The small molecule below binds the protein below.
Small molecule (SMILES): OC[C@H]1O[C@@H](O)[C@H](O)[C@@H](O)[C@H]1O

Binding-site contacts:
Ligand atom C6 contacts residue TRP285 of chain 1.VA at 3.4 Å (hydrophobic).
Ligand atom C3 contacts residue TRP285 of chain 1.VA at 4.0 Å (hydrophobic).
Ligand atom C1 contacts residue TRP285 of chain 1.VA at 3.5 Å (hydrophobic).
Ligand atom O1 contacts residue ASN252 of chain 1.UA at 4.2 Å.
Ligand atom O1 contacts residue ALA254 of chain 1.UA at 4.3 Å.
Ligand atom O2 contacts residue TRP285 of chain 1.VA at 4.3 Å.
Ligand atom O2 contacts residue VAL255 of chain 1.UA at 3.9 Å.
Ligand atom O6 contacts residue TRP285 of chain 1.VA at 3.2 Å (h-bond).
Ligand atom C2 contacts residue TRP285 of chain 1.VA at 3.5 Å (hydrophobic).
Ligand atom O5 contacts residue TRP285 of chain 1.VA at 3.1 Å (h-bond).
Ligand atom O4 contacts residue TRP285 of chain 1.VA at 3.2 Å.
Ligand atom O2 contacts residue ASN252 of chain 1.UA at 3.1 Å (h-bond).
Ligand atom O1 contacts residue TRP285 of chain 1.VA at 3.1 Å.
Ligand atom C4 contacts residue TRP285 of chain 1.VA at 4.0 Å (hydrophobic).
Ligand atom C5 contacts residue TRP285 of chain 1.VA at 3.7 Å (hydrophobic).
Ligand atom O3 contacts residue TRP285 of chain 1.VA at 3.9 Å.
Ligand atom O1 contacts residue VAL255 of chain 1.UA at 4.0 Å.
Ligand atom C2 contacts residue ASN252 of chain 1.UA at 4.4 Å.

Sequence of chain 1.UA:
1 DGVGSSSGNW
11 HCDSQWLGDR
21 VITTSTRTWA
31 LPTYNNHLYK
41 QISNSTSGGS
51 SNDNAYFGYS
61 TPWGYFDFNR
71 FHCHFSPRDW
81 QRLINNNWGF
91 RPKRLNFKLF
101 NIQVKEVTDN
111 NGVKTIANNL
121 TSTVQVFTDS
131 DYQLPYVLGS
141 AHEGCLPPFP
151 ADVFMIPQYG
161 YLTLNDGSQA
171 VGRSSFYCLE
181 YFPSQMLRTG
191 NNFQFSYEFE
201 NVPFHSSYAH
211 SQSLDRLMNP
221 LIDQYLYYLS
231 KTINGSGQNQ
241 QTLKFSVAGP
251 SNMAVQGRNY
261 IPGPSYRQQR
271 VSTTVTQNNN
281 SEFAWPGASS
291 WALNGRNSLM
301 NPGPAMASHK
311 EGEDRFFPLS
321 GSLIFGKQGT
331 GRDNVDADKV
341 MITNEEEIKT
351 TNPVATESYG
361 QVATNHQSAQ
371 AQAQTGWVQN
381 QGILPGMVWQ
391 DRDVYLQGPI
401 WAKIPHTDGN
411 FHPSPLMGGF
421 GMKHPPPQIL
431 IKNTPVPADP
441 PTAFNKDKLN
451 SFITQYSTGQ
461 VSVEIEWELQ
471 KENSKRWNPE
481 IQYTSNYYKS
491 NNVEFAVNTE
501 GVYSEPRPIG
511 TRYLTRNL

Sequence of chain 1.VA:
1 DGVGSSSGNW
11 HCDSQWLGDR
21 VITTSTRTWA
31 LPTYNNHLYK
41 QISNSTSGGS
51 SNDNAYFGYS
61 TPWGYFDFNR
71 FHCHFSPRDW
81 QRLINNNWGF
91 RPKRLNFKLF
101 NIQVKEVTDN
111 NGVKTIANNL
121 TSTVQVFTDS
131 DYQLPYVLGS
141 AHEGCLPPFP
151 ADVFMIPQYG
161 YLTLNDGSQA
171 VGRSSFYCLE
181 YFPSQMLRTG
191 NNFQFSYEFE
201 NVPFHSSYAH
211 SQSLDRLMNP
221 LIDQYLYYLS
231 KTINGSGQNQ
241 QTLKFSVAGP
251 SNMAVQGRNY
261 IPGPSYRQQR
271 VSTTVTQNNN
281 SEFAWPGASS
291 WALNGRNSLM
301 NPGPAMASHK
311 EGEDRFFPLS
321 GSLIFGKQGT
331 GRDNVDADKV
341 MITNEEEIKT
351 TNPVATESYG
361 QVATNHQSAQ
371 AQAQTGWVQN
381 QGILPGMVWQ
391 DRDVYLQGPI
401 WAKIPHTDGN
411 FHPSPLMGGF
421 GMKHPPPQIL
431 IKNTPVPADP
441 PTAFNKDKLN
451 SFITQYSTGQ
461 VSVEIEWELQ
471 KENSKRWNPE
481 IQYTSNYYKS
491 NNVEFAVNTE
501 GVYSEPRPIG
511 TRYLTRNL